Binding-site contacts:
Ligand atom O3D contacts residue THR244 of chain 1.A at 2.7 Å (h-bond).
Ligand atom C2 contacts residue HIS269 of chain 1.A at 3.3 Å.
Ligand atom C2 contacts residue ILE289 of chain 1.A at 3.3 Å (hydrophobic).
Ligand atom C3D contacts residue THR244 of chain 1.A at 3.4 Å.
Ligand atom O3' contacts residue TYR272 of chain 1.A at 2.6 Å (h-bond).
Ligand atom N3 contacts residue HIS269 of chain 1.A at 3.1 Å (h-bond).
Ligand atom N1 contacts residue ILE289 of chain 1.A at 3.0 Å (h-bond).
Ligand atom O4' contacts residue GLY45 of chain 1.A at 3.2 Å.
Ligand atom C8 contacts residue HIS269 of chain 1.A at 3.5 Å.
Ligand atom O4' contacts residue GLY239 of chain 1.A at 3.3 Å (h-bond).
Ligand atom C5 contacts residue HIS269 of chain 1.A at 3.4 Å.
Ligand atom O2B contacts residue ALA44 of chain 1.A at 2.7 Å (h-bond).
Ligand atom O3' contacts residue ASN268 of chain 1.A at 3.0 Å (h-bond).
Ligand atom O2' contacts residue ASN268 of chain 1.A at 3.0 Å (h-bond).
Ligand atom O3A contacts residue ALA44 of chain 1.A at 3.5 Å.
Ligand atom O2A contacts residue THR243 of chain 1.A at 2.5 Å (h-bond).
Ligand atom N7 contacts residue HIS269 of chain 1.A at 3.6 Å (h-bond).
Ligand atom C4' contacts residue GLY239 of chain 1.A at 3.4 Å.
Ligand atom C1' contacts residue ASN268 of chain 1.A at 3.6 Å.
Ligand atom N9 contacts residue HIS269 of chain 1.A at 3.5 Å (h-bond).
Ligand atom C4 contacts residue HIS269 of chain 1.A at 3.5 Å.
Ligand atom O2B contacts residue GLY43 of chain 1.A at 3.4 Å.
Ligand atom O2' contacts residue LYS270 of chain 1.A at 3.5 Å.
Ligand atom PA contacts residue THR243 of chain 1.A at 3.5 Å.
Ligand atom O2A contacts residue GLY241 of chain 1.A at 3.5 Å.
Ligand atom O5D contacts residue THR243 of chain 1.A at 3.4 Å.
Ligand atom C5' contacts residue GLY239 of chain 1.A at 3.5 Å.
Ligand atom O1D contacts residue LEU76 of chain 1.A at 3.2 Å.
Ligand atom C3' contacts residue TYR272 of chain 1.A at 3.5 Å (hydrophobic).
Ligand atom O2D contacts residue THR127 of chain 1.A at 2.7 Å (h-bond).
Ligand atom O3D contacts residue GLN147 of chain 1.A at 2.8 Å (h-bond).
Ligand atom O2A contacts residue HIS242 of chain 1.A at 3.6 Å (h-bond).
Ligand atom O3' contacts residue GLY241 of chain 1.A at 3.4 Å.
Ligand atom O1B contacts residue GLY241 of chain 1.A at 2.7 Å (h-bond).
Ligand atom N6 contacts residue HIS288 of chain 1.A at 3.4 Å (h-bond).
Ligand atom O5' contacts residue GLY241 of chain 1.A at 3.2 Å (h-bond).
Ligand atom N3 contacts residue ILE289 of chain 1.A at 3.5 Å.
Ligand atom O2' contacts residue HIS269 of chain 1.A at 3.3 Å.
Ligand atom C2D contacts residue THR127 of chain 1.A at 3.5 Å.
Ligand atom O1B contacts residue VAL240 of chain 1.A at 3.5 Å.

Sequence of chain 1.A:
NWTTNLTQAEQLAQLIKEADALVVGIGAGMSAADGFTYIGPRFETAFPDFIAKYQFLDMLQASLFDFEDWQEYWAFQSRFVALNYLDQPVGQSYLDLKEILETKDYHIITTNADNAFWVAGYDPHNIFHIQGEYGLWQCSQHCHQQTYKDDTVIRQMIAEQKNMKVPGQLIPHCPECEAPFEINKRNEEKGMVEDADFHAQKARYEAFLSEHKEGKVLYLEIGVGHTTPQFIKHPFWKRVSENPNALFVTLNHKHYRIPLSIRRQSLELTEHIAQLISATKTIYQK

The protein below binds the small molecule below.
Small molecule (SMILES): Nc1ncnc2c1ncn2[C@@H]1O[C@H](CO[P](=O)(O)O[P](=O)(O)OC[C@H]2O[C@@H](O)[C@H](O)[C@@H]2O)[C@@H](O)[C@H]1O